This small molecule binds to this protein.
Small molecule (SMILES): C[C@@H](N)[C@H](O)c1ccccc1

Binding-site contacts:
Ligand atom CD3 contacts residue THR89 of chain 1.A at 3.4 Å.
Ligand atom CD4 contacts residue ASN253 of chain 1.A at 4.0 Å.
Ligand atom N2 contacts residue GLY321 of chain 1.A at 4.3 Å.
Ligand atom CZ2 contacts residue GLU90 of chain 1.A at 3.6 Å.
Ligand atom CG2 contacts residue TYR319 of chain 1.A at 3.8 Å (hydrophobic).
Ligand atom CD4 contacts residue PRO252 of chain 1.A at 3.7 Å (hydrophobic).
Ligand atom CD4 contacts residue TYR319 of chain 1.A at 3.6 Å (hydrophobic).
Ligand atom CB2 contacts residue TYR319 of chain 1.A at 3.0 Å (hydrophobic).
Ligand atom N2 contacts residue GLU318 of chain 1.A at 2.8 Å (salt-bridge).
Ligand atom CB2 contacts residue GLU318 of chain 1.A at 4.5 Å.
Ligand atom CZ2 contacts residue PRO252 of chain 1.A at 4.0 Å (hydrophobic).
Ligand atom C2 contacts residue GLY321 of chain 1.A at 4.1 Å.
Ligand atom CE4 contacts residue THR89 of chain 1.A at 3.1 Å.
Ligand atom CG2 contacts residue THR89 of chain 1.A at 3.9 Å.
Ligand atom CE4 contacts residue PRO252 of chain 1.A at 3.4 Å (hydrophobic).
Ligand atom CZ2 contacts residue ASN253 of chain 1.A at 3.3 Å.
Ligand atom CA2 contacts residue GLU318 of chain 1.A at 4.1 Å.
Ligand atom N2 contacts residue TYR319 of chain 1.A at 3.5 Å (h-bond).
Ligand atom O1 contacts residue TYR319 of chain 1.A at 3.6 Å.
Ligand atom CD3 contacts residue GLU90 of chain 1.A at 4.2 Å.
Ligand atom CZ2 contacts residue THR89 of chain 1.A at 2.9 Å.
Ligand atom CE4 contacts residue TYR319 of chain 1.A at 3.5 Å (hydrophobic).
Ligand atom CE4 contacts residue ASN253 of chain 1.A at 2.9 Å.
Ligand atom CE3 contacts residue GLY91 of chain 1.A at 3.3 Å.
Ligand atom C2 contacts residue TYR319 of chain 1.A at 3.6 Å (hydrophobic).
Ligand atom C2 contacts residue LEU320 of chain 1.A at 3.9 Å (hydrophobic).
Ligand atom CD4 contacts residue THR89 of chain 1.A at 3.6 Å.
Ligand atom CZ2 contacts residue ALA251 of chain 1.A at 4.4 Å (hydrophobic).
Ligand atom CE3 contacts residue GLU90 of chain 1.A at 3.1 Å.
Ligand atom CA2 contacts residue TYR319 of chain 1.A at 3.5 Å (hydrophobic).
Ligand atom CZ2 contacts residue GLY91 of chain 1.A at 3.3 Å.
Ligand atom CE3 contacts residue THR89 of chain 1.A at 2.9 Å.

Sequence of chain 1.A:
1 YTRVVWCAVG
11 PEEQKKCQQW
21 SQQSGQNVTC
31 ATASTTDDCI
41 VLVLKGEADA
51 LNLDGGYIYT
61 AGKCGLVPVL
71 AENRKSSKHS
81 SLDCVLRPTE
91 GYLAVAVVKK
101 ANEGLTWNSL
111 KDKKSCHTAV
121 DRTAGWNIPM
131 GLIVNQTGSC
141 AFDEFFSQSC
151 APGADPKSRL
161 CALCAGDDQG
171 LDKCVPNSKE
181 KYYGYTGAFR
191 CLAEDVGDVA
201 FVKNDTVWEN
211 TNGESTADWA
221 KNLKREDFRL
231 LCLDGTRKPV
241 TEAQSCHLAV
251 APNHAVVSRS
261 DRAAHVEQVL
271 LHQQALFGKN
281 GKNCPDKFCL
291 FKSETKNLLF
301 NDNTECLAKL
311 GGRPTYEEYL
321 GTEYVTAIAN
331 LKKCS